Binding-site contacts:
Ligand atom O1P contacts residue SER52 of chain 2.C at 3.4 Å.
Ligand atom C1 contacts residue GLC2 of chain 2.F at 3.4 Å.
Ligand atom P contacts residue THR53 of chain 2.C at 3.8 Å.
Ligand atom O1 contacts residue HIS134 of chain 2.C at 2.9 Å (h-bond).
Ligand atom O3P contacts residue THR55 of chain 2.C at 2.9 Å (h-bond).
Ligand atom O2P contacts residue SER52 of chain 2.C at 4.2 Å.
Ligand atom N1 contacts residue LEU267 of chain 2.C at 3.0 Å (h-bond).
Ligand atom O3P contacts residue ARG105 of chain 2.C at 2.9 Å (salt-bridge).
Ligand atom O1P contacts residue THR53 of chain 2.C at 3.9 Å.
Ligand atom C1 contacts residue HIS134 of chain 2.C at 3.9 Å.
Ligand atom O3P contacts residue THR53 of chain 2.C at 3.9 Å.
Ligand atom N1 contacts residue GLC2 of chain 2.F at 3.4 Å.
Ligand atom N1 contacts residue GLN137 of chain 2.C at 3.2 Å (h-bond).
Ligand atom O1P contacts residue ALA51 of chain 2.C at 3.5 Å (h-bond).
Ligand atom P contacts residue SER52 of chain 2.C at 3.7 Å.
Ligand atom O1 contacts residue THR55 of chain 2.C at 2.9 Å (h-bond).
Ligand atom P contacts residue THR55 of chain 2.C at 4.2 Å.
Ligand atom O1 contacts residue ARG105 of chain 2.C at 3.4 Å (salt-bridge).
Ligand atom C1P contacts residue LEU267 of chain 2.C at 3.2 Å (hydrophobic).
Ligand atom C1 contacts residue GLN137 of chain 2.C at 3.9 Å.
Ligand atom P contacts residue ARG105 of chain 2.C at 3.3 Å.
Ligand atom N1 contacts residue PRO266 of chain 2.C at 3.1 Å (h-bond).
Ligand atom C1P contacts residue PRO268 of chain 2.C at 3.7 Å (hydrophobic).
Ligand atom O2P contacts residue THR53 of chain 2.C at 3.1 Å (h-bond).
Ligand atom C1P contacts residue ARG105 of chain 2.C at 4.1 Å.
Ligand atom O2P contacts residue ARG54 of chain 2.C at 2.8 Å (salt-bridge).
Ligand atom C1 contacts residue THR55 of chain 2.C at 3.8 Å.
Ligand atom C1P contacts residue GLC2 of chain 2.F at 3.6 Å.
Ligand atom O1P contacts residue LYS84 of chain 1.C at 3.0 Å.
Ligand atom P contacts residue ARG54 of chain 2.C at 3.8 Å.
Ligand atom O1P contacts residue SER80 of chain 1.C at 2.7 Å (h-bond).
Ligand atom O1P contacts residue ARG105 of chain 2.C at 2.8 Å (salt-bridge).
Ligand atom O3P contacts residue ARG54 of chain 2.C at 3.5 Å (salt-bridge).
Ligand atom C1P contacts residue ARG54 of chain 2.C at 3.7 Å.
Ligand atom O3P contacts residue SER52 of chain 2.C at 2.6 Å (h-bond).
Ligand atom O1 contacts residue GLC2 of chain 2.F at 3.1 Å (h-bond).
Ligand atom C1 contacts residue LEU267 of chain 2.C at 3.6 Å (hydrophobic).
Ligand atom O1 contacts residue GLN137 of chain 2.C at 3.8 Å.
Ligand atom O2P contacts residue SER80 of chain 1.C at 3.0 Å (h-bond).
Ligand atom P contacts residue SER80 of chain 1.C at 3.4 Å.

Sequence of chain 2.C:
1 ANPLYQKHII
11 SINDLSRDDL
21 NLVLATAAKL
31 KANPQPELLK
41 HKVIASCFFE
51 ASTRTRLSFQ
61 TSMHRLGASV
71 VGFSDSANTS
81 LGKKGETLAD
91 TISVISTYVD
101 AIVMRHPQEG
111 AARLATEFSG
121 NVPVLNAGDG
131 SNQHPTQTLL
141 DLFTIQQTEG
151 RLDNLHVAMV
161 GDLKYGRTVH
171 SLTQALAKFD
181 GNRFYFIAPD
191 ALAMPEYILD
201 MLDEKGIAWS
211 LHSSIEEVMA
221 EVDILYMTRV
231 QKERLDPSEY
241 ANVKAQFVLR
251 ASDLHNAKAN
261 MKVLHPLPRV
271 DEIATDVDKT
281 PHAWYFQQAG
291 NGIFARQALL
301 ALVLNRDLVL

A protein and the small-molecule ligand that binds it are described below.
Small molecule (SMILES): NC(=O)CP(=O)(O)O

Sequence of chain 1.C:
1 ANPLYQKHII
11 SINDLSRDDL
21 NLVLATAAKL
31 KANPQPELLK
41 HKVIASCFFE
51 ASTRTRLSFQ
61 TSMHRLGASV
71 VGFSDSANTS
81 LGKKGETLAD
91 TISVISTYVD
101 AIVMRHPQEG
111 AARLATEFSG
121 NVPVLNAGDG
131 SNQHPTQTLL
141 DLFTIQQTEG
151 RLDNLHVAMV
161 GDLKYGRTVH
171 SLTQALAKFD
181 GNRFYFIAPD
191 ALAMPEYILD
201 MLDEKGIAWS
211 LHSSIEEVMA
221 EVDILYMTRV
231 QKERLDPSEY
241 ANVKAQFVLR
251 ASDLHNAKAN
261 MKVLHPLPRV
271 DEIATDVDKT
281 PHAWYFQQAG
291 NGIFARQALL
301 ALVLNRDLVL